Sequence of chain 1.B:
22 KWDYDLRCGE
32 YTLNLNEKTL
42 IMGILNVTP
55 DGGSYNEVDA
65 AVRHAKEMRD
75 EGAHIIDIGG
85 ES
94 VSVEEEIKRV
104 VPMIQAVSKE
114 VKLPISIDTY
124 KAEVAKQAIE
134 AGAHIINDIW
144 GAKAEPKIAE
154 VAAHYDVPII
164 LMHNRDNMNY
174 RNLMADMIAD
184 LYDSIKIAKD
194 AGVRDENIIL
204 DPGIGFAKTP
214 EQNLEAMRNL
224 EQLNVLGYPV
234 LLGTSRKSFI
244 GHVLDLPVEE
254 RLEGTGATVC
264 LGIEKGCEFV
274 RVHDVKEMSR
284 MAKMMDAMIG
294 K

Binding-site contacts:
Ligand atom N8 contacts residue ARG274 of chain 1.B at 3.5 Å.
Ligand atom C4 contacts residue ASP204 of chain 1.B at 3.8 Å.
Ligand atom N8 contacts residue ASP121 of chain 1.B at 2.9 Å (salt-bridge).
Ligand atom N1 contacts residue ARG274 of chain 1.B at 3.7 Å.
Ligand atom N2 contacts residue ILE163 of chain 1.B at 3.9 Å.
Ligand atom N2 contacts residue LEU234 of chain 1.B at 3.7 Å.
Ligand atom N5 contacts residue ARG274 of chain 1.B at 3.7 Å.
Ligand atom N5 contacts residue LYS240 of chain 1.B at 2.9 Å (salt-bridge).
Ligand atom N5 contacts residue PHE209 of chain 1.B at 3.3 Å.
Ligand atom C8A contacts residue ILE142 of chain 1.B at 3.5 Å (hydrophobic).
Ligand atom C4A contacts residue PHE209 of chain 1.B at 3.8 Å (hydrophobic).
Ligand atom C4 contacts residue LYS240 of chain 1.B at 3.6 Å.
Ligand atom N2 contacts residue ASP204 of chain 1.B at 2.8 Å (salt-bridge).
Ligand atom C4A contacts residue LYS240 of chain 1.B at 3.7 Å.
Ligand atom O4 contacts residue GLY236 of chain 1.B at 3.2 Å (h-bond).
Ligand atom N3 contacts residue ASP204 of chain 1.B at 2.7 Å (salt-bridge).
Ligand atom C8A contacts residue ASP121 of chain 1.B at 3.9 Å.
Ligand atom O10 contacts residue ARG274 of chain 1.B at 3.7 Å.
Ligand atom O4 contacts residue MET165 of chain 1.B at 3.9 Å.
Ligand atom C4A contacts residue ARG274 of chain 1.B at 3.7 Å.
Ligand atom O3P contacts residue HIS276 of chain 1.B at 3.5 Å.
Ligand atom N8 contacts residue ILE142 of chain 1.B at 3.5 Å.
Ligand atom N2 contacts residue ASN140 of chain 1.B at 2.8 Å (h-bond).
Ligand atom C4 contacts residue MET165 of chain 1.B at 3.6 Å (hydrophobic).
Ligand atom O1P contacts residue ARG274 of chain 1.B at 3.5 Å (salt-bridge).
Ligand atom O10 contacts residue LYS240 of chain 1.B at 3.8 Å.
Ligand atom C6 contacts residue LYS240 of chain 1.B at 3.9 Å.
Ligand atom N3 contacts residue MET165 of chain 1.B at 3.6 Å (h-bond).
Ligand atom O4 contacts residue LYS240 of chain 1.B at 2.8 Å (salt-bridge).
Ligand atom C2 contacts residue ASP204 of chain 1.B at 3.1 Å.
Ligand atom N1 contacts residue ASN140 of chain 1.B at 3.4 Å (h-bond).
Ligand atom N1 contacts residue ILE142 of chain 1.B at 3.6 Å.
Ligand atom C2 contacts residue ASN140 of chain 1.B at 3.7 Å.
Ligand atom C8A contacts residue ARG274 of chain 1.B at 3.7 Å.
Ligand atom C9 contacts residue PHE209 of chain 1.B at 3.6 Å (hydrophobic).
Ligand atom C7 contacts residue ARG274 of chain 1.B at 3.6 Å.
Ligand atom C7 contacts residue ASP121 of chain 1.B at 3.5 Å.
Ligand atom C6 contacts residue PHE209 of chain 1.B at 3.5 Å (hydrophobic).
Ligand atom C2 contacts residue ARG274 of chain 1.B at 3.8 Å.
Ligand atom C6 contacts residue ARG274 of chain 1.B at 3.7 Å.

A small-molecule ligand and the protein it binds are described below.
Small molecule (SMILES): Nc1nc2ncc(COP(=O)(O)O)nc2c(=O)[nH]1